Binding-site contacts:
Ligand atom O7 contacts residue ASN203 of chain 2.D at 3.4 Å (h-bond).
Ligand atom C8 contacts residue ILE168 of chain 2.D at 3.9 Å (hydrophobic).
Ligand atom C1 contacts residue THR205 of chain 2.D at 3.4 Å.
Ligand atom C1 contacts residue ILE168 of chain 2.D at 4.2 Å (hydrophobic).
Ligand atom O6 contacts residue THR205 of chain 2.D at 4.2 Å.
Ligand atom C2 contacts residue ILE168 of chain 2.D at 4.4 Å (hydrophobic).
Ligand atom C6 contacts residue GLU206 of chain 2.D at 3.9 Å.
Ligand atom C2 contacts residue THR205 of chain 2.D at 4.5 Å.
Ligand atom C3 contacts residue ASN203 of chain 2.D at 3.8 Å.
Ligand atom C4 contacts residue ASN203 of chain 2.D at 4.3 Å.
Ligand atom O6 contacts residue GLU206 of chain 2.D at 3.0 Å (salt-bridge).
Ligand atom C8 contacts residue GLU206 of chain 2.D at 4.0 Å.
Ligand atom O7 contacts residue ILE168 of chain 2.D at 4.3 Å.
Ligand atom C5 contacts residue ASN203 of chain 2.D at 3.7 Å.
Ligand atom C7 contacts residue ASN203 of chain 2.D at 3.5 Å.
Ligand atom N2 contacts residue ILE168 of chain 2.D at 3.4 Å.
Ligand atom O5 contacts residue ASN203 of chain 2.D at 2.4 Å (h-bond).
Ligand atom O7 contacts residue GLN201 of chain 2.D at 4.5 Å.
Ligand atom C7 contacts residue ILE168 of chain 2.D at 3.6 Å (hydrophobic).
Ligand atom C1 contacts residue ASN203 of chain 2.D at 1.4 Å.
Ligand atom N2 contacts residue ASN203 of chain 2.D at 2.9 Å (h-bond).
Ligand atom C5 contacts residue THR205 of chain 2.D at 4.0 Å.
Ligand atom O5 contacts residue THR205 of chain 2.D at 3.9 Å.
Ligand atom C8 contacts residue THR162 of chain 2.D at 4.2 Å.
Ligand atom C2 contacts residue ASN203 of chain 2.D at 2.5 Å.

A small-molecule ligand and the protein it binds are described below.
Small molecule (SMILES): CC(=O)N[C@H]1[C@H](O[C@H]2[C@H](O)[C@@H](NC(C)=O)CO[C@@H]2CO)O[C@H](CO)[C@@H](O)[C@@H]1O

Sequence of chain 2.D:
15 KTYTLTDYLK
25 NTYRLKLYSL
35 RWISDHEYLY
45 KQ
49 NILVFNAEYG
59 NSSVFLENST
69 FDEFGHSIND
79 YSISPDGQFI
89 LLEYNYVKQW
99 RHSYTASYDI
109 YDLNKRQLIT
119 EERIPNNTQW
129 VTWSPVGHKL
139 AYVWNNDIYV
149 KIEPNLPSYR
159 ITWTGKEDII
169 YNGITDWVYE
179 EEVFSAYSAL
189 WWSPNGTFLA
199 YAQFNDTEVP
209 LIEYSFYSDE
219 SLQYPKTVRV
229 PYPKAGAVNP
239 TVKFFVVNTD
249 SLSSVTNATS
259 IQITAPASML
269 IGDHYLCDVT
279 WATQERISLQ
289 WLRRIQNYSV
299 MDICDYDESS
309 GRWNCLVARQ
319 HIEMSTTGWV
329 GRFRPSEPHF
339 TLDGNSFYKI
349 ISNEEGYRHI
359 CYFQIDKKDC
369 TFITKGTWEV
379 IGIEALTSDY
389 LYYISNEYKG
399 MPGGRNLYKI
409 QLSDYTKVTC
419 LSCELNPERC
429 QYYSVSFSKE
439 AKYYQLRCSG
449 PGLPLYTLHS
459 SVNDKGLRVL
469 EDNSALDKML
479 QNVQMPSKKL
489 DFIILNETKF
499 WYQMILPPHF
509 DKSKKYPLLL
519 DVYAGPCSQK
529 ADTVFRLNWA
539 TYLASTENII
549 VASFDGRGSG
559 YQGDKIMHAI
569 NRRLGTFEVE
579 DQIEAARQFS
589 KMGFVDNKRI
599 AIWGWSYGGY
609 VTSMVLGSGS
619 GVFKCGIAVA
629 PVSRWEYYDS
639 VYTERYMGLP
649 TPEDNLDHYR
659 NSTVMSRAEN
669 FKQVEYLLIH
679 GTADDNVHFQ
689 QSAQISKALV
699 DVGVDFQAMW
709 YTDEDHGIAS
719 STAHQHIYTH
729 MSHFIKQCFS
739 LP